A small-molecule ligand and the protein it binds are described below.
Small molecule (SMILES): Cc1cc(CCCCCCCOc2ccc(C3=N[C@@H](C)CO3)cc2)on1

Sequence of chain 18.A:
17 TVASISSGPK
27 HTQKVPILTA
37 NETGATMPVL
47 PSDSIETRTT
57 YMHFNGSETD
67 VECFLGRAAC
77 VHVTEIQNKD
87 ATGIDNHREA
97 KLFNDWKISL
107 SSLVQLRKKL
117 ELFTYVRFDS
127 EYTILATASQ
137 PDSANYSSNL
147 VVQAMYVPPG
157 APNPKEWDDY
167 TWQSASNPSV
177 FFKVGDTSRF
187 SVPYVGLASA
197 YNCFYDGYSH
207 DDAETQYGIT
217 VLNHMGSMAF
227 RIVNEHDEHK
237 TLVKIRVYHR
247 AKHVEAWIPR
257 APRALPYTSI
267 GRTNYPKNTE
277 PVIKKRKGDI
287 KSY

Binding-site contacts:
Ligand atom C2C contacts residue VAL188 of chain 18.A at 3.2 Å (hydrophobic).
Ligand atom C6C contacts residue MET221 of chain 18.A at 3.7 Å (hydrophobic).
Ligand atom C3B contacts residue MET221 of chain 18.A at 4.0 Å (hydrophobic).
Ligand atom C3C contacts residue VAL188 of chain 18.A at 3.3 Å (hydrophobic).
Ligand atom C7C contacts residue TYR128 of chain 18.A at 3.6 Å (hydrophobic).
Ligand atom C5B contacts residue LEU106 of chain 18.A at 3.8 Å (hydrophobic).
Ligand atom C7C contacts residue TYR197 of chain 18.A at 3.8 Å (hydrophobic).
Ligand atom C3C contacts residue TYR128 of chain 18.A at 3.9 Å (hydrophobic).
Ligand atom C5C contacts residue ILE104 of chain 18.A at 3.5 Å (hydrophobic).
Ligand atom O1 contacts residue VAL188 of chain 18.A at 3.8 Å.
Ligand atom C2B contacts residue MET221 of chain 18.A at 3.6 Å (hydrophobic).
Ligand atom C5 contacts residue TYR152 of chain 18.A at 3.8 Å (hydrophobic).
Ligand atom O1 contacts residue ALA24 of chain 18.C at 3.6 Å.
Ligand atom C5 contacts residue PHE186 of chain 18.A at 3.5 Å (hydrophobic).
Ligand atom N2 contacts residue PHE186 of chain 18.A at 3.7 Å.
Ligand atom O1 contacts residue TYR152 of chain 18.A at 3.9 Å.
Ligand atom C3 contacts residue PHE186 of chain 18.A at 3.8 Å (hydrophobic).
Ligand atom C31 contacts residue PRO174 of chain 18.A at 3.4 Å (hydrophobic).
Ligand atom O1B contacts residue ILE104 of chain 18.A at 3.8 Å.
Ligand atom C4C contacts residue ILE104 of chain 18.A at 3.7 Å (hydrophobic).
Ligand atom N2 contacts residue PRO174 of chain 18.A at 3.9 Å.
Ligand atom O1B contacts residue MET221 of chain 18.A at 3.4 Å.
Ligand atom C1C contacts residue TYR152 of chain 18.A at 4.0 Å (hydrophobic).
Ligand atom O1B contacts residue TYR128 of chain 18.A at 3.9 Å.
Ligand atom C31 contacts residue SER175 of chain 18.A at 3.6 Å.
Ligand atom N2 contacts residue ALA24 of chain 18.C at 3.4 Å.
Ligand atom C31 contacts residue ALA150 of chain 18.A at 3.5 Å (hydrophobic).
Ligand atom C4 contacts residue MET224 of chain 18.A at 3.8 Å (hydrophobic).
Ligand atom C3 contacts residue PRO174 of chain 18.A at 3.8 Å (hydrophobic).
Ligand atom C6C contacts residue VAL191 of chain 18.A at 3.2 Å (hydrophobic).
Ligand atom O1 contacts residue PHE186 of chain 18.A at 3.5 Å.
Ligand atom C5B contacts residue TYR197 of chain 18.A at 3.7 Å (hydrophobic).
Ligand atom C5C contacts residue TYR128 of chain 18.A at 3.5 Å (hydrophobic).
Ligand atom C6B contacts residue TYR197 of chain 18.A at 3.6 Å (hydrophobic).
Ligand atom C4 contacts residue TYR152 of chain 18.A at 3.9 Å (hydrophobic).
Ligand atom C4 contacts residue PHE186 of chain 18.A at 3.6 Å (hydrophobic).
Ligand atom C31 contacts residue VAL176 of chain 18.A at 3.3 Å (hydrophobic).
Ligand atom CM1 contacts residue SER107 of chain 18.A at 3.6 Å.
Ligand atom C4C contacts residue TYR152 of chain 18.A at 3.8 Å (hydrophobic).
Ligand atom C1B contacts residue MET221 of chain 18.A at 4.0 Å (hydrophobic).

Sequence of chain 18.C:
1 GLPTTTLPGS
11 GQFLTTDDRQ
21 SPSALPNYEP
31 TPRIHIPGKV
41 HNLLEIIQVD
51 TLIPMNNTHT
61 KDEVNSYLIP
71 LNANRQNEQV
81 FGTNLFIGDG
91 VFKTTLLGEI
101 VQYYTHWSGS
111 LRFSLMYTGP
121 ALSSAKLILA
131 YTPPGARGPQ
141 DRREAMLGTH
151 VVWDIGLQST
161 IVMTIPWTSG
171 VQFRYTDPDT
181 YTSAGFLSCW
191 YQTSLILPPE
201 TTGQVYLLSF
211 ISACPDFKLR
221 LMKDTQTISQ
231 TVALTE